A small-molecule ligand and the protein it binds are described below.
Small molecule (SMILES): CC(=O)N[C@@H]1[C@@H](O)[C@H](O)[C@@H](CO)O[C@H]1O

Binding-site contacts:
Ligand atom O5 contacts residue ASN16 of chain 1.A at 2.4 Å (h-bond).
Ligand atom O7 contacts residue PRO15 of chain 1.A at 3.2 Å.
Ligand atom C8 contacts residue ASN16 of chain 1.A at 3.3 Å.
Ligand atom C4 contacts residue ASN16 of chain 1.A at 4.2 Å.
Ligand atom C7 contacts residue PRO15 of chain 1.A at 4.2 Å (hydrophobic).
Ligand atom C2 contacts residue ASN16 of chain 1.A at 2.5 Å.
Ligand atom O7 contacts residue ASN16 of chain 1.A at 4.2 Å.
Ligand atom C7 contacts residue ASN16 of chain 1.A at 3.5 Å.
Ligand atom C5 contacts residue ASN16 of chain 1.A at 3.7 Å.
Ligand atom N2 contacts residue ASN16 of chain 1.A at 2.9 Å (h-bond).
Ligand atom C1 contacts residue ASN16 of chain 1.A at 1.4 Å.
Ligand atom C3 contacts residue ASN16 of chain 1.A at 3.8 Å.

Sequence of chain 1.A:
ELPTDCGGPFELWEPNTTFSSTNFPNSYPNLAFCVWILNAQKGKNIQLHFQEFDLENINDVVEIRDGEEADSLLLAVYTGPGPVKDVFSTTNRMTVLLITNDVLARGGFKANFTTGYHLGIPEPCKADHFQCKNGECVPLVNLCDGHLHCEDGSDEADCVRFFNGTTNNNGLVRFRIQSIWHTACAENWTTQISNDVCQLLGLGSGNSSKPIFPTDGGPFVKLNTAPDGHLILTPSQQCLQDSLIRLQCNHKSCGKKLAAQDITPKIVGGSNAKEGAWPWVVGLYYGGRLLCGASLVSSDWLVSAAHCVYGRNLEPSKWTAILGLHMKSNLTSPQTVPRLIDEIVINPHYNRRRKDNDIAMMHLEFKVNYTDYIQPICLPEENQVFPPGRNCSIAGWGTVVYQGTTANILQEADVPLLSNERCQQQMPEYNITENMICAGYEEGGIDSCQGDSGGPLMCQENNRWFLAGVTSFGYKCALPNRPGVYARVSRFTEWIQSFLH